Sequence of chain 1.O:
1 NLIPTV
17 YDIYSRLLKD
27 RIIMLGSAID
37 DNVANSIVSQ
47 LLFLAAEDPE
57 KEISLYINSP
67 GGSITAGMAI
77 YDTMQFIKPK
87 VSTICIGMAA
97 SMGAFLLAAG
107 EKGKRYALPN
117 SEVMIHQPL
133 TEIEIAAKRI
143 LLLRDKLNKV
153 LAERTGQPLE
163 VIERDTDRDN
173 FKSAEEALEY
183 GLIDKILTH

Sequence of chain 1.P:
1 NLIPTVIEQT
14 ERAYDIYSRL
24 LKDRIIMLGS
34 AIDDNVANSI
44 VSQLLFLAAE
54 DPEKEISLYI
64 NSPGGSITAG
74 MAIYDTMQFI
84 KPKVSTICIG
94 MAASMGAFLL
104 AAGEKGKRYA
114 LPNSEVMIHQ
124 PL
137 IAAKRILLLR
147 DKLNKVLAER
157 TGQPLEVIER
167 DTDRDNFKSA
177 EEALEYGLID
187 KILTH

A small-molecule ligand and the protein it binds are described below.
Small molecule (SMILES): C[C@@H]1C[C@H]2C(=O)OC[C@H](NC(=O)[C@H](Cc3cc(F)cc(F)c3)NC(=O)CC[C@H]3CC=CCC3)C(=O)N3CCC[C@H]3C(=O)N3CCCC[C@H]3C(=O)N[C@@H](C)C(=O)N2C1

Binding-site contacts:
Ligand atom C8 contacts residue ILE28 of chain 1.P at 3.9 Å (hydrophobic).
Ligand atom C contacts residue SER60 of chain 1.P at 3.4 Å.
Ligand atom C5 contacts residue PHE49 of chain 1.O at 3.7 Å (hydrophobic).
Ligand atom O contacts residue PHE82 of chain 1.O at 3.5 Å.
Ligand atom CD contacts residue TYR62 of chain 1.P at 3.4 Å (hydrophobic).
Ligand atom C8 contacts residue TYR62 of chain 1.P at 3.6 Å (hydrophobic).
Ligand atom CA contacts residue PHE82 of chain 1.O at 3.7 Å (hydrophobic).
Ligand atom CG contacts residue TYR112 of chain 1.P at 3.6 Å (hydrophobic).
Ligand atom CZ contacts residue THR79 of chain 1.O at 3.6 Å.
Ligand atom O contacts residue TYR62 of chain 1.P at 2.9 Å (h-bond).
Ligand atom O2 contacts residue LEU48 of chain 1.O at 3.8 Å.
Ligand atom C3 contacts residue ASP26 of chain 1.P at 3.4 Å.
Ligand atom F2 contacts residue THR79 of chain 1.O at 3.4 Å.
Ligand atom N contacts residue TYR62 of chain 1.P at 2.9 Å (h-bond).
Ligand atom O contacts residue SER60 of chain 1.P at 3.4 Å (h-bond).
Ligand atom CE contacts residue ASP26 of chain 1.P at 3.4 Å.
Ligand atom CB contacts residue ILE90 of chain 1.P at 3.8 Å (hydrophobic).
Ligand atom F2 contacts residue LEU114 of chain 1.P at 3.7 Å.
Ligand atom CB contacts residue SER88 of chain 1.P at 3.7 Å.
Ligand atom F1 contacts residue LEU48 of chain 1.O at 3.3 Å.
Ligand atom F1 contacts residue ILE92 of chain 1.P at 3.1 Å.
Ligand atom CE1 contacts residue ILE92 of chain 1.P at 3.7 Å (hydrophobic).
Ligand atom C contacts residue PHE82 of chain 1.O at 3.5 Å (hydrophobic).
Ligand atom CE contacts residue ILE28 of chain 1.P at 3.8 Å (hydrophobic).
Ligand atom F2 contacts residue PHE82 of chain 1.O at 3.4 Å.
Ligand atom F1 contacts residue TYR62 of chain 1.P at 3.5 Å.
Ligand atom CD1 contacts residue LEU48 of chain 1.O at 3.5 Å (hydrophobic).
Ligand atom C1 contacts residue ALA52 of chain 1.O at 3.8 Å (hydrophobic).
Ligand atom CE1 contacts residue LEU48 of chain 1.O at 3.3 Å (hydrophobic).
Ligand atom CD1 contacts residue TYR62 of chain 1.P at 3.6 Å (hydrophobic).
Ligand atom C9 contacts residue TYR62 of chain 1.P at 3.7 Å (hydrophobic).
Ligand atom O contacts residue PHE82 of chain 1.O at 3.5 Å.
Ligand atom C5 contacts residue LEU23 of chain 1.P at 3.4 Å (hydrophobic).
Ligand atom CD2 contacts residue PHE82 of chain 1.O at 3.6 Å (hydrophobic).
Ligand atom O contacts residue ILE90 of chain 1.P at 3.7 Å.
Ligand atom CD contacts residue TYR112 of chain 1.P at 3.7 Å (hydrophobic).
Ligand atom C contacts residue TYR62 of chain 1.P at 3.9 Å (hydrophobic).
Ligand atom F1 contacts residue VAL44 of chain 1.O at 3.5 Å.
Ligand atom CE contacts residue LEU189 of chain 1.P at 3.7 Å (hydrophobic).
Ligand atom CB contacts residue TYR112 of chain 1.P at 3.7 Å (hydrophobic).